Sequence of chain 1.A:
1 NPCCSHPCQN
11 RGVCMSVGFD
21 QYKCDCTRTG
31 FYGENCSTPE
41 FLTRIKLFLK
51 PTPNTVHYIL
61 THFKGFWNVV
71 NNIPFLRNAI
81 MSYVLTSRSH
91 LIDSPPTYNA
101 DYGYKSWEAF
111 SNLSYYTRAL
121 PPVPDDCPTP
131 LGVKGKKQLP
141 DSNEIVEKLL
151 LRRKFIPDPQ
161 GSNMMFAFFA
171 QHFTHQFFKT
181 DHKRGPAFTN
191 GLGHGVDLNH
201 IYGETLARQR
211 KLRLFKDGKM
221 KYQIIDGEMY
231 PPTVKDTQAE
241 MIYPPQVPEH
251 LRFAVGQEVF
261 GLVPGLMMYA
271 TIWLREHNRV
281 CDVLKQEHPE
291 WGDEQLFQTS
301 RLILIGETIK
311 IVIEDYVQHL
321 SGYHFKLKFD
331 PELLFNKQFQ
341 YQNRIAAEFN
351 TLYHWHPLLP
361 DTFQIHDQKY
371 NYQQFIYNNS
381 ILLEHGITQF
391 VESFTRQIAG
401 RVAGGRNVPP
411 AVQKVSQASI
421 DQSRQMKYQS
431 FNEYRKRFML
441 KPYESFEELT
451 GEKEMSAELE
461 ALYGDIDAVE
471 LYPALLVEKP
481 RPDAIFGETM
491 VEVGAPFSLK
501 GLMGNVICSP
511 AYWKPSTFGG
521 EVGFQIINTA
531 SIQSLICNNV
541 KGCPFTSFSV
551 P

Binding-site contacts:
Ligand atom O1 contacts residue SER498 of chain 1.A at 2.7 Å (h-bond).
Ligand atom F3 contacts residue VAL317 of chain 1.A at 3.7 Å.
Ligand atom C5 contacts residue GLY494 of chain 1.A at 4.0 Å.
Ligand atom C3 contacts residue TRP355 of chain 1.A at 3.7 Å (hydrophobic).
Ligand atom C3' contacts residue VAL317 of chain 1.A at 3.8 Å (hydrophobic).
Ligand atom F2 contacts residue ARG88 of chain 1.A at 3.6 Å.
Ligand atom C5' contacts residue SER321 of chain 1.A at 3.8 Å.
Ligand atom F2 contacts residue LEU499 of chain 1.A at 3.6 Å.
Ligand atom C2' contacts residue ALA495 of chain 1.A at 3.6 Å (hydrophobic).
Ligand atom C1' contacts residue LEU320 of chain 1.A at 3.6 Å (hydrophobic).
Ligand atom C5' contacts residue VAL491 of chain 1.A at 3.8 Å (hydrophobic).
Ligand atom C7 contacts residue TYR353 of chain 1.A at 3.7 Å (hydrophobic).
Ligand atom C7 contacts residue SER498 of chain 1.A at 3.3 Å.
Ligand atom C4 contacts residue GLY494 of chain 1.A at 3.7 Å.
Ligand atom C3 contacts residue GLY494 of chain 1.A at 3.8 Å.
Ligand atom C5 contacts residue ALA495 of chain 1.A at 3.6 Å (hydrophobic).
Ligand atom C6 contacts residue LEU320 of chain 1.A at 3.6 Å (hydrophobic).
Ligand atom N contacts residue ALA495 of chain 1.A at 3.9 Å.
Ligand atom O1 contacts residue VAL317 of chain 1.A at 3.2 Å.
Ligand atom O2 contacts residue TYR353 of chain 1.A at 2.7 Å (h-bond).
Ligand atom C1' contacts residue ALA495 of chain 1.A at 3.7 Å (hydrophobic).
Ligand atom C2' contacts residue VAL317 of chain 1.A at 3.2 Å (hydrophobic).
Ligand atom C5 contacts residue LEU320 of chain 1.A at 3.9 Å (hydrophobic).
Ligand atom F1 contacts residue TYR323 of chain 1.A at 3.4 Å.
Ligand atom C4 contacts residue VAL491 of chain 1.A at 4.0 Å (hydrophobic).
Ligand atom F3 contacts residue LEU499 of chain 1.A at 3.8 Å.
Ligand atom C4' contacts residue TYR323 of chain 1.A at 3.6 Å (hydrophobic).
Ligand atom C2 contacts residue TRP355 of chain 1.A at 4.0 Å (hydrophobic).
Ligand atom C4 contacts residue MET490 of chain 1.A at 3.3 Å (hydrophobic).
Ligand atom C4 contacts residue ALA495 of chain 1.A at 4.0 Å (hydrophobic).
Ligand atom C4' contacts residue SER321 of chain 1.A at 3.8 Å.
Ligand atom N contacts residue VAL317 of chain 1.A at 3.8 Å.
Ligand atom C6' contacts residue LEU320 of chain 1.A at 3.2 Å (hydrophobic).
Ligand atom C2 contacts residue TYR353 of chain 1.A at 3.7 Å (hydrophobic).
Ligand atom F2 contacts residue VAL84 of chain 1.A at 3.4 Å.
Ligand atom N contacts residue LEU320 of chain 1.A at 3.5 Å.
Ligand atom F1 contacts residue LEU327 of chain 1.A at 3.7 Å.
Ligand atom O2 contacts residue SER498 of chain 1.A at 3.5 Å (h-bond).
Ligand atom C1' contacts residue VAL317 of chain 1.A at 3.6 Å (hydrophobic).
Ligand atom C6 contacts residue ALA495 of chain 1.A at 3.9 Å (hydrophobic).

A protein and the small-molecule ligand that binds it are described below.
Small molecule (SMILES): O=C(O)c1ccccc1Nc1cccc(C(F)(F)F)c1